Binding-site contacts:
Ligand atom N43 contacts residue ASP158 of chain 1.A at 3.8 Å.
Ligand atom C24 contacts residue VAL31 of chain 1.A at 3.6 Å (hydrophobic).
Ligand atom C17 contacts residue ALA97 of chain 1.A at 3.7 Å (hydrophobic).
Ligand atom C46 contacts residue SER157 of chain 1.A at 3.7 Å.
Ligand atom N22 contacts residue LEU147 of chain 1.A at 3.6 Å.
Ligand atom C17 contacts residue GLU95 of chain 1.A at 3.2 Å.
Ligand atom C49 contacts residue GLY100 of chain 1.A at 3.5 Å.
Ligand atom C49 contacts residue GLU98 of chain 1.A at 3.8 Å.
Ligand atom C40 contacts residue MET94 of chain 1.A at 3.6 Å (hydrophobic).
Ligand atom C19 contacts residue ALA46 of chain 1.A at 3.7 Å (hydrophobic).
Ligand atom N45 contacts residue ASP158 of chain 1.A at 3.0 Å (salt-bridge).
Ligand atom N45 contacts residue GLU66 of chain 1.A at 3.5 Å (salt-bridge).
Ligand atom N45 contacts residue SER157 of chain 1.A at 3.5 Å.
Ligand atom N43 contacts residue GLU66 of chain 1.A at 2.7 Å (salt-bridge).
Ligand atom C07 contacts residue PRO101 of chain 1.A at 3.8 Å (hydrophobic).
Ligand atom C12 contacts residue ALA97 of chain 1.A at 3.5 Å (hydrophobic).
Ligand atom N22 contacts residue ALA46 of chain 1.A at 3.4 Å.
Ligand atom N23 contacts residue ALA46 of chain 1.A at 3.8 Å.
Ligand atom C15 contacts residue ALA97 of chain 1.A at 3.8 Å (hydrophobic).
Ligand atom C38 contacts residue LYS48 of chain 1.A at 3.5 Å.
Ligand atom N13 contacts residue ALA97 of chain 1.A at 2.9 Å (h-bond).
Ligand atom C15 contacts residue ALA46 of chain 1.A at 3.7 Å (hydrophobic).
Ligand atom C51 contacts residue GLY100 of chain 1.A at 3.6 Å.
Ligand atom C36 contacts residue LYS48 of chain 1.A at 3.7 Å.
Ligand atom N16 contacts residue LEU147 of chain 1.A at 3.5 Å.
Ligand atom C15 contacts residue LEU147 of chain 1.A at 3.5 Å (hydrophobic).
Ligand atom C36 contacts residue MET94 of chain 1.A at 3.8 Å (hydrophobic).
Ligand atom C38 contacts residue MET94 of chain 1.A at 3.5 Å (hydrophobic).
Ligand atom N16 contacts residue ALA97 of chain 1.A at 2.9 Å (h-bond).
Ligand atom N16 contacts residue MET96 of chain 1.A at 3.6 Å.
Ligand atom C19 contacts residue MET94 of chain 1.A at 3.7 Å (hydrophobic).
Ligand atom C49 contacts residue MET96 of chain 1.A at 3.6 Å (hydrophobic).
Ligand atom C21 contacts residue ALA46 of chain 1.A at 3.4 Å (hydrophobic).
Ligand atom C49 contacts residue ALA97 of chain 1.A at 3.3 Å (hydrophobic).
Ligand atom C42 contacts residue GLU66 of chain 1.A at 3.7 Å.
Ligand atom C38 contacts residue LEU92 of chain 1.A at 3.7 Å (hydrophobic).
Ligand atom C40 contacts residue LEU92 of chain 1.A at 3.8 Å (hydrophobic).
Ligand atom C17 contacts residue LEU147 of chain 1.A at 3.7 Å (hydrophobic).
Ligand atom C09 contacts residue PRO101 of chain 1.A at 3.8 Å (hydrophobic).
Ligand atom C40 contacts residue GLU66 of chain 1.A at 3.6 Å.

Sequence of chain 1.A:
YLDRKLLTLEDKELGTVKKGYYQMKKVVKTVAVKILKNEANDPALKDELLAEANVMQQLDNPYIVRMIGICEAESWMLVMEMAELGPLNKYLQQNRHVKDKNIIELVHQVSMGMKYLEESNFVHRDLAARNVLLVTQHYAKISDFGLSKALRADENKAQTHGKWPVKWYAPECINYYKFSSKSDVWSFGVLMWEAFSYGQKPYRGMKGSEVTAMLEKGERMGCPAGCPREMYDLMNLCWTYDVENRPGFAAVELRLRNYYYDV

A small-molecule ligand and the protein it binds are described below.
Small molecule (SMILES): Cn1ncc2cc(Nc3nccc(N(CCCO)c4cccc5[nH]ncc45)n3)ccc21